Binding-site contacts:
Ligand atom N1 contacts residue GLU104 of chain 1.C at 3.7 Å.
Ligand atom S2 contacts residue THR198 of chain 1.C at 3.8 Å.
Ligand atom C12 contacts residue GLN90 of chain 1.C at 3.5 Å.
Ligand atom O4 contacts residue THR198 of chain 1.C at 2.9 Å (h-bond).
Ligand atom C19 contacts residue SER67 of chain 1.C at 3.9 Å.
Ligand atom C7 contacts residue THR199 of chain 1.C at 3.6 Å.
Ligand atom S2 contacts residue HIS92 of chain 1.C at 3.6 Å.
Ligand atom C13 contacts residue GLN90 of chain 1.C at 3.9 Å.
Ligand atom N1 contacts residue HIS94 of chain 1.C at 3.4 Å (h-bond).
Ligand atom N1 contacts residue THR198 of chain 1.C at 2.7 Å (h-bond).
Ligand atom N1 contacts residue HIS117 of chain 1.C at 3.4 Å (h-bond).
Ligand atom O3 contacts residue VAL119 of chain 1.C at 3.9 Å.
Ligand atom N1 contacts residue HIS92 of chain 1.C at 3.2 Å (h-bond).
Ligand atom C16 contacts residue VAL119 of chain 1.C at 3.8 Å (hydrophobic).
Ligand atom C10 contacts residue VAL119 of chain 1.C at 3.8 Å (hydrophobic).
Ligand atom C5 contacts residue HIS92 of chain 1.C at 3.3 Å.
Ligand atom C17 contacts residue THR199 of chain 1.C at 3.8 Å.
Ligand atom N1 contacts residue ZN1 of chain 1.J at 2.0 Å.
Ligand atom C19 contacts residue ASN64 of chain 1.C at 3.7 Å.
Ligand atom C6 contacts residue HIS92 of chain 1.C at 3.4 Å.
Ligand atom C20 contacts residue HIS66 of chain 1.C at 3.6 Å.
Ligand atom C14 contacts residue VAL128 of chain 1.C at 4.0 Å (hydrophobic).
Ligand atom S2 contacts residue ZN1 of chain 1.J at 3.1 Å.
Ligand atom O4 contacts residue TRP208 of chain 1.C at 3.8 Å.
Ligand atom C22 contacts residue THR199 of chain 1.C at 3.8 Å.
Ligand atom O3 contacts residue HIS117 of chain 1.C at 3.4 Å (h-bond).
Ligand atom C10 contacts residue HIS92 of chain 1.C at 3.8 Å.
Ligand atom O3 contacts residue TRP208 of chain 1.C at 3.5 Å.
Ligand atom O3 contacts residue HIS92 of chain 1.C at 3.4 Å.
Ligand atom C14 contacts residue LEU89 of chain 1.C at 3.8 Å (hydrophobic).
Ligand atom O3 contacts residue ZN1 of chain 1.J at 3.1 Å.
Ligand atom C19 contacts residue HIS66 of chain 1.C at 3.8 Å.
Ligand atom O3 contacts residue VAL140 of chain 1.C at 4.0 Å.
Ligand atom O4 contacts residue LEU197 of chain 1.C at 3.3 Å.
Ligand atom C6 contacts residue THR199 of chain 1.C at 3.6 Å.
Ligand atom C15 contacts residue VAL119 of chain 1.C at 3.8 Å (hydrophobic).
Ligand atom C20 contacts residue ASN64 of chain 1.C at 3.4 Å.
Ligand atom C7 contacts residue HIS92 of chain 1.C at 3.9 Å.
Ligand atom C6 contacts residue ZN1 of chain 1.J at 3.9 Å.
Ligand atom C5 contacts residue ZN1 of chain 1.J at 3.8 Å.

A small-molecule ligand and the protein it binds are described below.
Small molecule (SMILES): NS(=O)(=O)c1cc(-c2ccccc2)cc(-c2ccccc2)c1

Sequence of chain 1.C:
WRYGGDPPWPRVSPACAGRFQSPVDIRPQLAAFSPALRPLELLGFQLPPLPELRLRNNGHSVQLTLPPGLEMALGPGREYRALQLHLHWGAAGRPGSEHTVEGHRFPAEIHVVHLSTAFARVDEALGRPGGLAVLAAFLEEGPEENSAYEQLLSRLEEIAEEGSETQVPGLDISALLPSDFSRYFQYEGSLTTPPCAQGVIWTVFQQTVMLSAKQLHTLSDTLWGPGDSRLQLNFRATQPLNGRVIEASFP